Sequence of chain 30.I:
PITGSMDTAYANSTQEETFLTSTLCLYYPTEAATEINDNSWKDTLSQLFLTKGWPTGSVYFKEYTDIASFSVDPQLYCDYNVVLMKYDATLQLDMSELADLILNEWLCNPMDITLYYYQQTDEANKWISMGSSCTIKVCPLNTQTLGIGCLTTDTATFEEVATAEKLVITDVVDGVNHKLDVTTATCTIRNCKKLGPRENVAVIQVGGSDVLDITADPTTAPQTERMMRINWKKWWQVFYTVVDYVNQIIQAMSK

This protein binds this small molecule.
Small molecule (SMILES): CC(=O)N[C@H]1[C@H](O[C@H]2[C@H](O)[C@@H](NC(C)=O)CO[C@@H]2CO)O[C@H](CO)[C@@H](O)[C@@H]1O

Binding-site contacts:
Ligand atom C1 contacts residue ASN12 of chain 30.I at 2.1 Å.
Ligand atom N2 contacts residue ASN12 of chain 30.I at 3.8 Å.
Ligand atom O7 contacts residue ASN12 of chain 30.I at 3.7 Å.
Ligand atom C5 contacts residue ASN12 of chain 30.I at 4.0 Å.
Ligand atom C7 contacts residue ASN12 of chain 30.I at 3.9 Å.
Ligand atom O5 contacts residue ASN12 of chain 30.I at 2.6 Å (h-bond).
Ligand atom C2 contacts residue ASN12 of chain 30.I at 3.2 Å.